Sequence of chain 2.D:
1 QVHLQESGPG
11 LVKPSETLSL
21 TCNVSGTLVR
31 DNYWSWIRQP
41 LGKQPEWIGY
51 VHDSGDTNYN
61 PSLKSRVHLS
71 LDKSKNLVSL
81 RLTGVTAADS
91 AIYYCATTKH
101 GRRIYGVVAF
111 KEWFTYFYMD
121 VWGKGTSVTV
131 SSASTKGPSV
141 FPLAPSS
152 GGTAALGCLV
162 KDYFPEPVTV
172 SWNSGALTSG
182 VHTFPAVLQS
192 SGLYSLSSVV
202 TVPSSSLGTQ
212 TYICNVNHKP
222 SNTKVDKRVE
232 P

Sequence of chain 2.A:
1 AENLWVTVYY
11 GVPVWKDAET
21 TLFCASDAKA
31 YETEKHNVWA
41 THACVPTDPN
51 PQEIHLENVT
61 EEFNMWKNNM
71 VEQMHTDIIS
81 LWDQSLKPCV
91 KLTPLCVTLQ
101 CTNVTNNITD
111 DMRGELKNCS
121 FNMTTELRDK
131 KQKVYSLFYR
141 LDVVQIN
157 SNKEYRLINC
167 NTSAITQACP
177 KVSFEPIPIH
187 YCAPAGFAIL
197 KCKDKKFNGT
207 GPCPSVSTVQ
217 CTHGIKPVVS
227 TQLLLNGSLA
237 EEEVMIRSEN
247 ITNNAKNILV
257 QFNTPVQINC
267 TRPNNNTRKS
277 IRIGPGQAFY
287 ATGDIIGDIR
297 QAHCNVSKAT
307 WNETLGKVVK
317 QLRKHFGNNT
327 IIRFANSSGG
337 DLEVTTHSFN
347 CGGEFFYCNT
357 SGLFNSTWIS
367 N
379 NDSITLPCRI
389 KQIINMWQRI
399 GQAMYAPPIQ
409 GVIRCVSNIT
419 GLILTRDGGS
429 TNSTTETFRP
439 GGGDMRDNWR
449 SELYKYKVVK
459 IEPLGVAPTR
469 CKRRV

Sequence of chain 2.C:
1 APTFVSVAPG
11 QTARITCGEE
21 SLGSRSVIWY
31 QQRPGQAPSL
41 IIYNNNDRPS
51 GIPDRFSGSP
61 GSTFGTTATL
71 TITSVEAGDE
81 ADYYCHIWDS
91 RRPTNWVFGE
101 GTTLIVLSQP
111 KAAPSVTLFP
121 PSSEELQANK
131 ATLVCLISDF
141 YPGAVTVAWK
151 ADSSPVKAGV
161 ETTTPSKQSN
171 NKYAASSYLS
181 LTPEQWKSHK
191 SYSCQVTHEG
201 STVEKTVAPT

Binding-site contacts:
Ligand atom C7 contacts residue ASN107 of chain 2.A at 3.2 Å.
Ligand atom C1 contacts residue ILE108 of chain 2.A at 3.9 Å (hydrophobic).
Ligand atom C5 contacts residue ASN107 of chain 2.A at 3.6 Å.
Ligand atom O7 contacts residue PHE114 of chain 2.D at 3.4 Å.
Ligand atom N2 contacts residue ASN107 of chain 2.A at 2.9 Å (h-bond).
Ligand atom C4 contacts residue ARG102 of chain 2.D at 3.5 Å.
Ligand atom C3 contacts residue THR94 of chain 2.C at 3.7 Å.
Ligand atom C8 contacts residue ASP89 of chain 2.C at 3.2 Å.
Ligand atom C2 contacts residue ASN107 of chain 2.A at 2.5 Å.
Ligand atom O3 contacts residue ARG102 of chain 2.D at 3.3 Å (salt-bridge).
Ligand atom C3 contacts residue ARG102 of chain 2.D at 4.0 Å.
Ligand atom C5 contacts residue ILE108 of chain 2.A at 3.6 Å (hydrophobic).
Ligand atom C6 contacts residue ILE108 of chain 2.A at 3.6 Å (hydrophobic).
Ligand atom O6 contacts residue THR115 of chain 2.D at 3.6 Å.
Ligand atom C7 contacts residue ASN58 of chain 2.D at 4.2 Å.
Ligand atom C8 contacts residue PHE114 of chain 2.D at 3.8 Å (hydrophobic).
Ligand atom O6 contacts residue THR115 of chain 2.D at 3.1 Å (h-bond).
Ligand atom C8 contacts residue TRP88 of chain 2.C at 3.8 Å (hydrophobic).
Ligand atom C5 contacts residue ASP56 of chain 2.D at 3.8 Å.
Ligand atom C6 contacts residue THR109 of chain 2.A at 3.9 Å.
Ligand atom O7 contacts residue ASN58 of chain 2.D at 3.0 Å (h-bond).
Ligand atom O7 contacts residue ASN107 of chain 2.A at 3.0 Å (h-bond).
Ligand atom C6 contacts residue THR115 of chain 2.D at 4.0 Å.
Ligand atom C1 contacts residue ASN107 of chain 2.A at 1.4 Å.
Ligand atom C7 contacts residue PHE114 of chain 2.D at 3.9 Å (hydrophobic).
Ligand atom O2 contacts residue TYR33 of chain 2.D at 3.1 Å (h-bond).
Ligand atom O5 contacts residue ILE108 of chain 2.A at 3.2 Å.
Ligand atom O4 contacts residue ARG102 of chain 2.D at 3.3 Å (salt-bridge).
Ligand atom C4 contacts residue ASP56 of chain 2.D at 4.1 Å.
Ligand atom C6 contacts residue THR115 of chain 2.D at 3.6 Å.
Ligand atom N2 contacts residue THR94 of chain 2.C at 3.4 Å (h-bond).
Ligand atom C3 contacts residue ASP56 of chain 2.D at 3.9 Å.
Ligand atom O5 contacts residue ASN107 of chain 2.A at 2.3 Å (h-bond).
Ligand atom C7 contacts residue ASP89 of chain 2.C at 4.1 Å.
Ligand atom O4 contacts residue ASP56 of chain 2.D at 3.8 Å.
Ligand atom O3 contacts residue THR94 of chain 2.C at 4.0 Å.
Ligand atom C3 contacts residue ASN107 of chain 2.A at 3.8 Å.
Ligand atom C8 contacts residue ARG92 of chain 2.C at 3.8 Å.
Ligand atom O6 contacts residue ILE108 of chain 2.A at 3.3 Å.
Ligand atom C2 contacts residue THR94 of chain 2.C at 4.1 Å.

A protein and the small-molecule ligand that binds it are described below.
Small molecule (SMILES): CC(=O)N[C@H]1[C@H](O[C@H]2[C@H](O)[C@@H](NC(C)=O)CO[C@@H]2CO)O[C@H](CO)[C@@H](O[C@@H]2O[C@H](CO)[C@@H](O)[C@H](O[C@H]3O[C@H](CO)[C@@H](O)[C@H](O)[C@@H]3O)[C@@H]2O)[C@@H]1O